Sequence of chain 1.H:
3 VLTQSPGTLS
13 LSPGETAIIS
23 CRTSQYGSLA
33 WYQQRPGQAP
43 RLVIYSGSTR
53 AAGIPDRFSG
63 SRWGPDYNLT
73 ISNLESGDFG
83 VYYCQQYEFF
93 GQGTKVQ

The small molecule below binds the protein below.
Small molecule (SMILES): CC(=O)N[C@H]1[C@H](O[C@H]2[C@H](O)[C@@H](NC(C)=O)CO[C@@H]2CO)O[C@H](CO)[C@@H](O)[C@@H]1O

Sequence of chain 1.D:
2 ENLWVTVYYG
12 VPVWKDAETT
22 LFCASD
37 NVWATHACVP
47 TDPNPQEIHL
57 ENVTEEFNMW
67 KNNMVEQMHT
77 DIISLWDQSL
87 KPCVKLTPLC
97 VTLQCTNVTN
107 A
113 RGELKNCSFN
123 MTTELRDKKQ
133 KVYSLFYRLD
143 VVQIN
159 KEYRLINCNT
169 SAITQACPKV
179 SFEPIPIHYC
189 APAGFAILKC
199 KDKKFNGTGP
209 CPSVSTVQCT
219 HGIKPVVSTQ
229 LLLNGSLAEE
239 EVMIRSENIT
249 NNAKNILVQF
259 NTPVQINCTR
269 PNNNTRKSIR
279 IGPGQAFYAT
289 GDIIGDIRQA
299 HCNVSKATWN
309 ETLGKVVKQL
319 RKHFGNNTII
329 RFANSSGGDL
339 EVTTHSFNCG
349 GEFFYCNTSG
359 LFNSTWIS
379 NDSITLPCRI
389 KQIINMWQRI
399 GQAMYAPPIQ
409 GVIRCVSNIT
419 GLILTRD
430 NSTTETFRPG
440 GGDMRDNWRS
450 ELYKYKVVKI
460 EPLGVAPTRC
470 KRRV

Binding-site contacts:
Ligand atom C8 contacts residue GLY29 of chain 1.H at 3.5 Å.
Ligand atom C5 contacts residue ASN246 of chain 1.D at 3.7 Å.
Ligand atom N2 contacts residue ASN246 of chain 1.D at 2.9 Å (h-bond).
Ligand atom C8 contacts residue THR248 of chain 1.D at 3.9 Å.
Ligand atom O7 contacts residue ARG64 of chain 1.H at 4.0 Å.
Ligand atom O3 contacts residue ARG64 of chain 1.H at 4.1 Å.
Ligand atom C3 contacts residue ASN246 of chain 1.D at 3.8 Å.
Ligand atom C2 contacts residue ASN246 of chain 1.D at 2.5 Å.
Ligand atom O4 contacts residue TYR28 of chain 1.H at 4.4 Å.
Ligand atom O7 contacts residue GLY29 of chain 1.H at 3.5 Å (h-bond).
Ligand atom O5 contacts residue ASN246 of chain 1.D at 2.4 Å (h-bond).
Ligand atom C7 contacts residue ARG64 of chain 1.H at 3.9 Å.
Ligand atom C7 contacts residue GLY29 of chain 1.H at 4.1 Å.
Ligand atom O6 contacts residue ASN246 of chain 1.D at 4.4 Å.
Ligand atom C1 contacts residue ASN246 of chain 1.D at 1.4 Å.
Ligand atom C1 contacts residue TYR89 of chain 1.H at 4.0 Å (hydrophobic).
Ligand atom C7 contacts residue ASN246 of chain 1.D at 4.1 Å.
Ligand atom O7 contacts residue TYR28 of chain 1.H at 3.5 Å.
Ligand atom C2 contacts residue THR248 of chain 1.D at 4.4 Å.
Ligand atom N2 contacts residue ARG64 of chain 1.H at 4.3 Å.
Ligand atom C1 contacts residue THR248 of chain 1.D at 3.9 Å.
Ligand atom C4 contacts residue ASN246 of chain 1.D at 4.3 Å.
Ligand atom C8 contacts residue ARG64 of chain 1.H at 3.4 Å.
Ligand atom N2 contacts residue THR248 of chain 1.D at 3.7 Å.